This small molecule binds to this protein.
Small molecule (SMILES): Nc1cccc(C(=O)O)c1

Sequence of chain 1.A:
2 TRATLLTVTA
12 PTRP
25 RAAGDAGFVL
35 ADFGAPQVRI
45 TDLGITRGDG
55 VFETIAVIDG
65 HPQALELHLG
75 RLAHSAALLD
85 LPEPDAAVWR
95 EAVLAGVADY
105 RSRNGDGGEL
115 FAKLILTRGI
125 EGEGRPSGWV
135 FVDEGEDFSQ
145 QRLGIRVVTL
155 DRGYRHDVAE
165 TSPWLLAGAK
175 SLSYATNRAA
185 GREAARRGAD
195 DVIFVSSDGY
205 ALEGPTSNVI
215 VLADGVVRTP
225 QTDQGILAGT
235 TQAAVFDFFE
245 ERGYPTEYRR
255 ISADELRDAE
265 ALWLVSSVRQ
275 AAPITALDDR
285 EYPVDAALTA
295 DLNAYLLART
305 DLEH

Binding-site contacts:
Ligand atom C5 contacts residue ARG3 of chain 1.A at 3.6 Å.
Ligand atom O2' contacts residue THR2 of chain 1.A at 4.0 Å.
Ligand atom C1' contacts residue ARG3 of chain 1.A at 3.8 Å.
Ligand atom C4 contacts residue ARG3 of chain 1.A at 3.5 Å.
Ligand atom C2 contacts residue ARG3 of chain 1.A at 3.9 Å.
Ligand atom C1 contacts residue ARG3 of chain 1.A at 3.6 Å.
Ligand atom C1' contacts residue THR2 of chain 1.A at 4.4 Å.
Ligand atom C3 contacts residue ARG3 of chain 1.A at 4.0 Å.
Ligand atom N3 contacts residue ARG3 of chain 1.A at 4.2 Å.
Ligand atom O2' contacts residue ARG3 of chain 1.A at 3.7 Å.
Ligand atom O1' contacts residue ARG3 of chain 1.A at 4.0 Å.
Ligand atom O1' contacts residue ASN108 of chain 1.A at 4.3 Å.
Ligand atom C6 contacts residue ARG3 of chain 1.A at 3.8 Å.